Binding-site contacts:
Ligand atom C12 contacts residue LEU37 of chain 1.A at 3.8 Å (hydrophobic).
Ligand atom CL01 contacts residue VAL86 of chain 1.A at 3.8 Å.
Ligand atom C04 contacts residue TRP34 of chain 1.A at 3.7 Å (hydrophobic).
Ligand atom C10 contacts residue LYS18 of chain 1.A at 3.1 Å.
Ligand atom C17 contacts residue ASP133 of chain 1.A at 3.0 Å.
Ligand atom CL01 contacts residue ASN24 of chain 1.A at 3.0 Å.
Ligand atom N05 contacts residue SER35 of chain 1.A at 2.8 Å (h-bond).
Ligand atom C17 contacts residue LEU37 of chain 1.A at 3.8 Å (hydrophobic).
Ligand atom N05 contacts residue TRP34 of chain 1.A at 3.3 Å.
Ligand atom N05 contacts residue LEU96 of chain 1.A at 3.8 Å.
Ligand atom C06 contacts residue SER35 of chain 1.A at 3.2 Å.
Ligand atom C10 contacts residue SO41 of chain 1.F at 3.7 Å.
Ligand atom CL01 contacts residue ASN21 of chain 1.A at 2.6 Å.
Ligand atom C06 contacts residue ASN24 of chain 1.A at 3.8 Å.
Ligand atom C08 contacts residue LYS18 of chain 1.A at 3.6 Å.
Ligand atom C13 contacts residue SO41 of chain 1.F at 3.8 Å.
Ligand atom CL01 contacts residue PRO88 of chain 1.A at 3.5 Å.
Ligand atom C02 contacts residue ASN24 of chain 1.A at 3.4 Å.
Ligand atom N18 contacts residue ASP133 of chain 1.A at 3.7 Å.
Ligand atom N09 contacts residue LYS18 of chain 1.A at 3.1 Å (salt-bridge).
Ligand atom CL01 contacts residue SER19 of chain 1.A at 3.8 Å.
Ligand atom N03 contacts residue SER19 of chain 1.A at 3.8 Å.
Ligand atom C11 contacts residue SO41 of chain 1.F at 3.6 Å.
Ligand atom C15 contacts residue ASN20 of chain 1.A at 3.7 Å.
Ligand atom C06 contacts residue LEU96 of chain 1.A at 3.7 Å (hydrophobic).
Ligand atom C16 contacts residue ASN20 of chain 1.A at 3.3 Å.
Ligand atom C02 contacts residue PRO88 of chain 1.A at 3.9 Å (hydrophobic).
Ligand atom N19 contacts residue SER19 of chain 1.A at 3.8 Å.
Ligand atom C17 contacts residue LYS18 of chain 1.A at 3.5 Å.
Ligand atom C10 contacts residue ASN20 of chain 1.A at 3.9 Å.
Ligand atom C06 contacts residue TRP34 of chain 1.A at 3.6 Å (hydrophobic).
Ligand atom C16 contacts residue PRO88 of chain 1.A at 4.0 Å (hydrophobic).
Ligand atom N03 contacts residue ASN24 of chain 1.A at 2.8 Å (h-bond).
Ligand atom C12 contacts residue SO41 of chain 1.F at 2.9 Å.
Ligand atom N19 contacts residue ASN20 of chain 1.A at 3.0 Å (h-bond).
Ligand atom C02 contacts residue SER19 of chain 1.A at 3.6 Å.
Ligand atom C06 contacts residue TRP85 of chain 1.A at 3.6 Å (hydrophobic).
Ligand atom C02 contacts residue ASN20 of chain 1.A at 3.4 Å.
Ligand atom C13 contacts residue LEU37 of chain 1.A at 4.0 Å (hydrophobic).
Ligand atom CL01 contacts residue ASN20 of chain 1.A at 3.4 Å.

A protein and the small-molecule ligand that binds it are described below.
Small molecule (SMILES): CNc1nc(Cl)nc2c1ncn2Cc1ccccc1

Sequence of chain 1.A:
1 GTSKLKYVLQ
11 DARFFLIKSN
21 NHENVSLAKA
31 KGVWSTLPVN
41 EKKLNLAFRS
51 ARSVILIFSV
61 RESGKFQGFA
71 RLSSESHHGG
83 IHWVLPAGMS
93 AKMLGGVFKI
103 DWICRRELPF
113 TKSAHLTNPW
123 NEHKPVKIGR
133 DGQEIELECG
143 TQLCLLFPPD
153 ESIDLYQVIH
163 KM